Sequence of chain 3.A:
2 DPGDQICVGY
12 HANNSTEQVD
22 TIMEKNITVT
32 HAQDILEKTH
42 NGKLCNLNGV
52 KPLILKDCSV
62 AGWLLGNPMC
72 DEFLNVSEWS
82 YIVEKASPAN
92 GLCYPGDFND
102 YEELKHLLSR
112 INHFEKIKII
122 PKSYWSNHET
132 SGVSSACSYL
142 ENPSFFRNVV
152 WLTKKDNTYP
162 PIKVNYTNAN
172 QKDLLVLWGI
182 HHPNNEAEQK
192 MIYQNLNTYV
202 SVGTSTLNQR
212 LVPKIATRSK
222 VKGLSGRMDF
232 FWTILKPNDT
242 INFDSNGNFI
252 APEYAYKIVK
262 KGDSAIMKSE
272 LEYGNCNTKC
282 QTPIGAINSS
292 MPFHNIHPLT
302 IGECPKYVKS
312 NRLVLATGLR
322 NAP

This protein binds this small molecule.
Small molecule (SMILES): CC(=O)N[C@@H]1[C@@H](O)[C@H](O[C@@H]2O[C@H](CO[C@]3(C(=O)O)C[C@H](O)[C@@H](NC(C)=O)[C@H]([C@H](O)[C@H](O)CO)O3)[C@H](O)[C@H](O)[C@H]2O)[C@@H](CO)O[C@H]1O

Binding-site contacts:
Ligand atom O9 contacts residue GLU189 of chain 3.A at 3.0 Å (salt-bridge).
Ligand atom O1A contacts residue SER135 of chain 3.A at 3.6 Å.
Ligand atom C11 contacts residue THR154 of chain 3.A at 3.8 Å.
Ligand atom O9 contacts residue HIS182 of chain 3.A at 3.3 Å (h-bond).
Ligand atom C6 contacts residue LEU225 of chain 3.A at 3.8 Å (hydrophobic).
Ligand atom C9 contacts residue HIS182 of chain 3.A at 3.5 Å.
Ligand atom O1A contacts residue SER136 of chain 3.A at 2.7 Å (h-bond).
Ligand atom O4 contacts residue LEU225 of chain 3.A at 3.2 Å.
Ligand atom O8 contacts residue TYR95 of chain 3.A at 2.9 Å (h-bond).
Ligand atom O1B contacts residue SER135 of chain 3.A at 2.9 Å (h-bond).
Ligand atom C4 contacts residue VAL134 of chain 3.A at 3.0 Å (hydrophobic).
Ligand atom O7 contacts residue MET192 of chain 3.A at 3.9 Å.
Ligand atom C5 contacts residue VAL134 of chain 3.A at 3.5 Å (hydrophobic).
Ligand atom O9 contacts residue TYR95 of chain 3.A at 3.0 Å (h-bond).
Ligand atom C1 contacts residue SER135 of chain 3.A at 3.7 Å.
Ligand atom O4 contacts residue VAL134 of chain 3.A at 3.3 Å (h-bond).
Ligand atom O8 contacts residue TRP152 of chain 3.A at 3.6 Å.
Ligand atom O9 contacts residue GLY227 of chain 3.A at 3.8 Å.
Ligand atom C7 contacts residue TRP152 of chain 3.A at 3.9 Å (hydrophobic).
Ligand atom C6 contacts residue VAL134 of chain 3.A at 4.1 Å (hydrophobic).
Ligand atom O1B contacts residue SER136 of chain 3.A at 3.8 Å.
Ligand atom C10 contacts residue VAL134 of chain 3.A at 4.2 Å (hydrophobic).
Ligand atom N5 contacts residue TRP152 of chain 3.A at 3.8 Å.
Ligand atom N5 contacts residue VAL134 of chain 3.A at 3.1 Å (h-bond).
Ligand atom C1 contacts residue SER136 of chain 3.A at 3.6 Å.
Ligand atom C10 contacts residue TRP152 of chain 3.A at 3.8 Å (hydrophobic).
Ligand atom O7 contacts residue ILE193 of chain 3.A at 3.8 Å.
Ligand atom O10 contacts residue ILE193 of chain 3.A at 3.5 Å.
Ligand atom C11 contacts residue VAL134 of chain 3.A at 3.9 Å (hydrophobic).
Ligand atom C9 contacts residue TYR95 of chain 3.A at 3.7 Å (hydrophobic).
Ligand atom C4 contacts residue LEU225 of chain 3.A at 3.8 Å (hydrophobic).
Ligand atom O9 contacts residue ASN185 of chain 3.A at 3.4 Å (h-bond).
Ligand atom C9 contacts residue ILE193 of chain 3.A at 4.1 Å (hydrophobic).
Ligand atom C8 contacts residue TYR95 of chain 3.A at 3.9 Å (hydrophobic).
Ligand atom C11 contacts residue GLY133 of chain 3.A at 3.6 Å.
Ligand atom C11 contacts residue ILE193 of chain 3.A at 4.2 Å (hydrophobic).
Ligand atom C11 contacts residue TRP152 of chain 3.A at 3.6 Å (hydrophobic).
Ligand atom C8 contacts residue TRP152 of chain 3.A at 4.2 Å (hydrophobic).
Ligand atom O1B contacts residue LEU225 of chain 3.A at 3.5 Å.
Ligand atom C9 contacts residue GLU189 of chain 3.A at 3.2 Å.